Sequence of chain 1.D:
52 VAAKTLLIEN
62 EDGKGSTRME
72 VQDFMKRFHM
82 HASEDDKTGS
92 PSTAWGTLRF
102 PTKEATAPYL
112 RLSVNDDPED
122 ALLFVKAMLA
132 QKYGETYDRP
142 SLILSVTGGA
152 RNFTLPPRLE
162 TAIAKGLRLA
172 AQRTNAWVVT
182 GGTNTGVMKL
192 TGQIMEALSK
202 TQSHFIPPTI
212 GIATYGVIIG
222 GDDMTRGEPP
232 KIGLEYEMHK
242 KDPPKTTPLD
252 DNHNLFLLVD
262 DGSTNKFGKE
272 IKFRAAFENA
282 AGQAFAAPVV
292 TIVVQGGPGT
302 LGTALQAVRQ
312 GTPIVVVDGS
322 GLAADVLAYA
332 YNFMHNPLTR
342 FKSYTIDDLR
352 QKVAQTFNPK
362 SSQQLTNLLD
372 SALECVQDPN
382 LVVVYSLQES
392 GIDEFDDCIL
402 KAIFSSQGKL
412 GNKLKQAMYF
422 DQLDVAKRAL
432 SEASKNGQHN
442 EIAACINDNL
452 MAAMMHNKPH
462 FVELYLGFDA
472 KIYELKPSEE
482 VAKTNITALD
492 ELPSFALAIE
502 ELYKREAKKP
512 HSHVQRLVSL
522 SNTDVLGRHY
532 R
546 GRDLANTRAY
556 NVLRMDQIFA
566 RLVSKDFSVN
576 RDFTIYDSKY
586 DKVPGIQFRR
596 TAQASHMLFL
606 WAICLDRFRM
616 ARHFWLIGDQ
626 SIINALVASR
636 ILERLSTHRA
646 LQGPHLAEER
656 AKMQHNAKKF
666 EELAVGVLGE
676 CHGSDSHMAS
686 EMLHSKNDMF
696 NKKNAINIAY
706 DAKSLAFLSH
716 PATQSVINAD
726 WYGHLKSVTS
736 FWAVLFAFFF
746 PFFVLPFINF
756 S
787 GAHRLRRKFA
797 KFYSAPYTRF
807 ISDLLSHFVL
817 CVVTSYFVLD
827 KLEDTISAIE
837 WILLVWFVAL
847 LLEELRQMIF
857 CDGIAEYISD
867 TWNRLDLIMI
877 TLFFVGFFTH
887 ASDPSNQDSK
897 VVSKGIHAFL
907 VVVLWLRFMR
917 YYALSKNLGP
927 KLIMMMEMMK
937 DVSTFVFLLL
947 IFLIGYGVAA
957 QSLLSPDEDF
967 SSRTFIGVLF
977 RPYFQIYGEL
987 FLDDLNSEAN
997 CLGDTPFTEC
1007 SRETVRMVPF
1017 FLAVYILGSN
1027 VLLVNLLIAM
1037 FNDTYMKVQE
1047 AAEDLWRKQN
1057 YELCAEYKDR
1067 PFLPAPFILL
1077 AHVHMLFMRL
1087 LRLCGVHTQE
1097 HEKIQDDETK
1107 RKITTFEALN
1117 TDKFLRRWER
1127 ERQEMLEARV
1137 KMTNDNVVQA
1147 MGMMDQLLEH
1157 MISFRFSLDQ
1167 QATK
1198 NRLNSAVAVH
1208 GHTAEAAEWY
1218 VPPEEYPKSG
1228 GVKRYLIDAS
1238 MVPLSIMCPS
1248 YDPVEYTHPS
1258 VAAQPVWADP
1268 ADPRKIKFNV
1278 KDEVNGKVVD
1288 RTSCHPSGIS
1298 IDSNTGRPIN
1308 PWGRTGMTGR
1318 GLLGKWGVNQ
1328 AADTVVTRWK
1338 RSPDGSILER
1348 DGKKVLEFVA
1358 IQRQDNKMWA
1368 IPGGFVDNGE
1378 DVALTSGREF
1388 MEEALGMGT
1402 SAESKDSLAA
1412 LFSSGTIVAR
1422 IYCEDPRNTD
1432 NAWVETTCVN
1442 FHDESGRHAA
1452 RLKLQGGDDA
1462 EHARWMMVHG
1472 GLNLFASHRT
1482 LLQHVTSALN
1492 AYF

The protein below binds the small molecule below.
Small molecule (SMILES): CC(C)CCC[C@@H](C)[C@H]1CC[C@H]2[C@@H]3CC=C4C[C@@H](O)CC[C@]4(C)[C@H]3CC[C@]12C

Binding-site contacts:
Ligand atom C19 contacts residue PHE1016 of chain 1.D at 3.8 Å (hydrophobic).
Ligand atom C3 contacts residue PHE1003 of chain 1.D at 3.8 Å (hydrophobic).
Ligand atom C1 contacts residue CLR1 of chain 1.GA at 3.9 Å.
Ligand atom C26 contacts residue LEU949 of chain 1.A at 4.0 Å (hydrophobic).
Ligand atom C16 contacts residue TYR979 of chain 1.A at 3.9 Å (hydrophobic).
Ligand atom C2 contacts residue CLR1 of chain 1.GA at 3.5 Å.
Ligand atom C24 contacts residue LEU949 of chain 1.A at 3.8 Å (hydrophobic).
Ligand atom C7 contacts residue PHE976 of chain 1.A at 3.7 Å (hydrophobic).
Ligand atom C3 contacts residue ILE972 of chain 1.A at 3.8 Å (hydrophobic).
Ligand atom C4 contacts residue PRO1015 of chain 1.D at 3.9 Å (hydrophobic).
Ligand atom C24 contacts residue LEU946 of chain 1.A at 3.8 Å (hydrophobic).
Ligand atom C26 contacts residue LEU946 of chain 1.A at 3.7 Å (hydrophobic).
Ligand atom O1 contacts residue PHE1003 of chain 1.D at 2.6 Å (h-bond).
Ligand atom O1 contacts residue ILE972 of chain 1.A at 4.0 Å.
Ligand atom C19 contacts residue PRO1015 of chain 1.D at 3.7 Å (hydrophobic).
Ligand atom C12 contacts residue LEU975 of chain 1.A at 3.8 Å (hydrophobic).
Ligand atom C19 contacts residue ARG1012 of chain 1.D at 3.3 Å.
Ligand atom C14 contacts residue LEU975 of chain 1.A at 4.1 Å (hydrophobic).
Ligand atom C3 contacts residue ARG1012 of chain 1.D at 4.1 Å.
Ligand atom C5 contacts residue ARG1012 of chain 1.D at 4.2 Å.
Ligand atom C5 contacts residue PRO1015 of chain 1.D at 3.7 Å (hydrophobic).
Ligand atom O1 contacts residue ARG1012 of chain 1.D at 2.9 Å (salt-bridge).
Ligand atom C4 contacts residue ILE972 of chain 1.A at 4.2 Å (hydrophobic).
Ligand atom C27 contacts residue VAL942 of chain 1.A at 3.8 Å (hydrophobic).
Ligand atom C25 contacts residue TYR979 of chain 1.A at 3.9 Å (hydrophobic).
Ligand atom C15 contacts residue LEU975 of chain 1.A at 3.6 Å (hydrophobic).
Ligand atom C26 contacts residue VAL942 of chain 1.A at 3.4 Å (hydrophobic).
Ligand atom C6 contacts residue ILE972 of chain 1.A at 4.2 Å (hydrophobic).
Ligand atom C27 contacts residue TYR979 of chain 1.A at 3.8 Å (hydrophobic).
Ligand atom C2 contacts residue ARG1012 of chain 1.D at 4.0 Å.
Ligand atom C22 contacts residue TYR979 of chain 1.A at 4.1 Å (hydrophobic).
Ligand atom C26 contacts residue LEU945 of chain 1.A at 3.8 Å (hydrophobic).
Ligand atom C25 contacts residue LEU949 of chain 1.A at 3.8 Å (hydrophobic).
Ligand atom C6 contacts residue PRO1015 of chain 1.D at 3.7 Å (hydrophobic).
Ligand atom C16 contacts residue LEU975 of chain 1.A at 3.6 Å (hydrophobic).
Ligand atom C4 contacts residue PHE1003 of chain 1.D at 3.6 Å (hydrophobic).
Ligand atom C6 contacts residue PHE976 of chain 1.A at 3.8 Å (hydrophobic).
Ligand atom C4 contacts residue ARG1012 of chain 1.D at 3.5 Å.
Ligand atom C18 contacts residue PHE1016 of chain 1.D at 3.9 Å (hydrophobic).
Ligand atom C18 contacts residue ALA1019 of chain 1.D at 3.8 Å (hydrophobic).

Sequence of chain 1.A:
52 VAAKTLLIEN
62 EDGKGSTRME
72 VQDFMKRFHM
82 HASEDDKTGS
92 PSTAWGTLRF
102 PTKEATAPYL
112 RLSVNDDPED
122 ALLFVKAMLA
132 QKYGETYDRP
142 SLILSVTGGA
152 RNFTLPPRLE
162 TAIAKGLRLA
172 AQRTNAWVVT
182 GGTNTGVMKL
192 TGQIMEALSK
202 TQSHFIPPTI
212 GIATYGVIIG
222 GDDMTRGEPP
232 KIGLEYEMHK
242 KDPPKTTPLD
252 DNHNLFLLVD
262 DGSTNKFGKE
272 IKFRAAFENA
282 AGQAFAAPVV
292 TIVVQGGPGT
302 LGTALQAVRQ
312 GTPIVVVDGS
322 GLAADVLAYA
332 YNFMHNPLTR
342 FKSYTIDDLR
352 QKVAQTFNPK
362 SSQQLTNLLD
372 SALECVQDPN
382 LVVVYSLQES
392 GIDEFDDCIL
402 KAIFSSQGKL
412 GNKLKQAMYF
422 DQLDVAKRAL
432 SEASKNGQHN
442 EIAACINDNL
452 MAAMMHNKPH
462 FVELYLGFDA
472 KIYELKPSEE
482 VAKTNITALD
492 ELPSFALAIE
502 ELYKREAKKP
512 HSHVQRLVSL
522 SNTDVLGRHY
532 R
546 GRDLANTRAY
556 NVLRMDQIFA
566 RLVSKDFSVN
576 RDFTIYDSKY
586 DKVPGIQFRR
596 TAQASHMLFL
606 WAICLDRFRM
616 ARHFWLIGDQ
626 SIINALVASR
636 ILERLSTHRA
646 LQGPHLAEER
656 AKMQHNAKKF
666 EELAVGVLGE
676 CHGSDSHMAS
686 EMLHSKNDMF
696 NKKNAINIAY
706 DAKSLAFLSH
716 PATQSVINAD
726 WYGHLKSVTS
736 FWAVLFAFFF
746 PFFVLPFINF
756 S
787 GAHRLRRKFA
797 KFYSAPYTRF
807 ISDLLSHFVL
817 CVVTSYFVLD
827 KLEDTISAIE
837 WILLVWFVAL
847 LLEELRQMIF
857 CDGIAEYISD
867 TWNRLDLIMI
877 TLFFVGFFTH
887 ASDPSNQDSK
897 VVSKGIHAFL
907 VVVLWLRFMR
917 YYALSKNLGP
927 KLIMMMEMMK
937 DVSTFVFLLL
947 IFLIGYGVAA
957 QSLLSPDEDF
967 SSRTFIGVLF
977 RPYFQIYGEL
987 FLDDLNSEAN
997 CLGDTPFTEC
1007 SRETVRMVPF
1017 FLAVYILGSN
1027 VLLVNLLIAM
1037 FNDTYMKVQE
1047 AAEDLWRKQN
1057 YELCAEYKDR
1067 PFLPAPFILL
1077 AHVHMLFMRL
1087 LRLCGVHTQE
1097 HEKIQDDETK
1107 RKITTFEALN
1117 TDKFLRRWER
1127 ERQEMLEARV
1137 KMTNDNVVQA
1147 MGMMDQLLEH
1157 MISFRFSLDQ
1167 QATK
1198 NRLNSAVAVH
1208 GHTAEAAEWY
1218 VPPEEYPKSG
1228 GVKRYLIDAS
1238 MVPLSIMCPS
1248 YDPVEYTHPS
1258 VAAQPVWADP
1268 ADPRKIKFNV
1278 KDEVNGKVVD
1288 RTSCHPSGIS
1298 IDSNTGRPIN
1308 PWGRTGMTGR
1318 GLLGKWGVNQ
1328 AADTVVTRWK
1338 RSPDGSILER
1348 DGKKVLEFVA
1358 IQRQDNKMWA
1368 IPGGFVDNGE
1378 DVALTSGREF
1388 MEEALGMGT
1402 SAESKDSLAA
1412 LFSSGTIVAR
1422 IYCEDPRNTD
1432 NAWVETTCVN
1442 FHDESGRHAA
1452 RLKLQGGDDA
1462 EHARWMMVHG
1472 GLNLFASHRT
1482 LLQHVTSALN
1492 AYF